Binding-site contacts:
Ligand atom C16 contacts residue SER854 of chain 1.A at 3.8 Å.
Ligand atom C24 contacts residue TYR836 of chain 1.A at 3.6 Å (hydrophobic).
Ligand atom N28 contacts residue LYS802 of chain 1.A at 3.3 Å.
Ligand atom C11 contacts residue ILE800 of chain 1.A at 3.8 Å (hydrophobic).
Ligand atom O15 contacts residue SER854 of chain 1.A at 3.9 Å.
Ligand atom C05 contacts residue MET772 of chain 1.A at 3.9 Å (hydrophobic).
Ligand atom C14 contacts residue VAL851 of chain 1.A at 3.5 Å (hydrophobic).
Ligand atom C13 contacts residue ILE932 of chain 1.A at 3.7 Å (hydrophobic).
Ligand atom C23 contacts residue ILE848 of chain 1.A at 3.8 Å (hydrophobic).
Ligand atom C23 contacts residue ASP933 of chain 1.A at 3.7 Å.
Ligand atom O25 contacts residue TYR836 of chain 1.A at 2.9 Å (h-bond).
Ligand atom C26 contacts residue TYR836 of chain 1.A at 3.4 Å (hydrophobic).
Ligand atom C13 contacts residue ILE848 of chain 1.A at 3.9 Å (hydrophobic).
Ligand atom C14 contacts residue VAL850 of chain 1.A at 3.9 Å (hydrophobic).
Ligand atom C23 contacts residue ASP810 of chain 1.A at 3.4 Å.
Ligand atom C26 contacts residue ILE848 of chain 1.A at 3.7 Å (hydrophobic).
Ligand atom C17 contacts residue ILE800 of chain 1.A at 3.9 Å (hydrophobic).
Ligand atom C20 contacts residue ILE848 of chain 1.A at 3.8 Å (hydrophobic).
Ligand atom C21 contacts residue ILE848 of chain 1.A at 3.9 Å (hydrophobic).
Ligand atom C06 contacts residue MET772 of chain 1.A at 3.9 Å (hydrophobic).
Ligand atom N12 contacts residue ILE800 of chain 1.A at 3.9 Å.
Ligand atom C26 contacts residue ASP933 of chain 1.A at 3.5 Å.
Ligand atom O25 contacts residue ASP933 of chain 1.A at 3.8 Å.
Ligand atom C16 contacts residue VAL851 of chain 1.A at 3.4 Å (hydrophobic).
Ligand atom O15 contacts residue VAL851 of chain 1.A at 3.2 Å (h-bond).
Ligand atom N18 contacts residue ILE932 of chain 1.A at 3.9 Å.
Ligand atom C16 contacts residue VAL850 of chain 1.A at 3.9 Å (hydrophobic).
Ligand atom C24 contacts residue ILE848 of chain 1.A at 3.7 Å (hydrophobic).
Ligand atom C09 contacts residue ILE932 of chain 1.A at 3.5 Å (hydrophobic).
Ligand atom N28 contacts residue ASP933 of chain 1.A at 3.8 Å.
Ligand atom C08 contacts residue ILE932 of chain 1.A at 3.7 Å (hydrophobic).
Ligand atom N10 contacts residue ILE932 of chain 1.A at 3.7 Å.
Ligand atom C23 contacts residue LEU807 of chain 1.A at 3.7 Å (hydrophobic).
Ligand atom C24 contacts residue ASP810 of chain 1.A at 3.3 Å.
Ligand atom C22 contacts residue ASP933 of chain 1.A at 3.9 Å.
Ligand atom C14 contacts residue GLU849 of chain 1.A at 3.1 Å.
Ligand atom O25 contacts residue ASP810 of chain 1.A at 2.5 Å (salt-bridge).
Ligand atom C13 contacts residue GLU849 of chain 1.A at 3.6 Å.
Ligand atom C24 contacts residue ASP933 of chain 1.A at 3.5 Å.
Ligand atom C22 contacts residue ILE848 of chain 1.A at 3.9 Å (hydrophobic).

The small molecule below binds the protein below.
Small molecule (SMILES): Nc1cc(O)cc(-c2nc(N3CCOCC3)c3oc4ncccc4c3n2)c1

Sequence of chain 1.A:
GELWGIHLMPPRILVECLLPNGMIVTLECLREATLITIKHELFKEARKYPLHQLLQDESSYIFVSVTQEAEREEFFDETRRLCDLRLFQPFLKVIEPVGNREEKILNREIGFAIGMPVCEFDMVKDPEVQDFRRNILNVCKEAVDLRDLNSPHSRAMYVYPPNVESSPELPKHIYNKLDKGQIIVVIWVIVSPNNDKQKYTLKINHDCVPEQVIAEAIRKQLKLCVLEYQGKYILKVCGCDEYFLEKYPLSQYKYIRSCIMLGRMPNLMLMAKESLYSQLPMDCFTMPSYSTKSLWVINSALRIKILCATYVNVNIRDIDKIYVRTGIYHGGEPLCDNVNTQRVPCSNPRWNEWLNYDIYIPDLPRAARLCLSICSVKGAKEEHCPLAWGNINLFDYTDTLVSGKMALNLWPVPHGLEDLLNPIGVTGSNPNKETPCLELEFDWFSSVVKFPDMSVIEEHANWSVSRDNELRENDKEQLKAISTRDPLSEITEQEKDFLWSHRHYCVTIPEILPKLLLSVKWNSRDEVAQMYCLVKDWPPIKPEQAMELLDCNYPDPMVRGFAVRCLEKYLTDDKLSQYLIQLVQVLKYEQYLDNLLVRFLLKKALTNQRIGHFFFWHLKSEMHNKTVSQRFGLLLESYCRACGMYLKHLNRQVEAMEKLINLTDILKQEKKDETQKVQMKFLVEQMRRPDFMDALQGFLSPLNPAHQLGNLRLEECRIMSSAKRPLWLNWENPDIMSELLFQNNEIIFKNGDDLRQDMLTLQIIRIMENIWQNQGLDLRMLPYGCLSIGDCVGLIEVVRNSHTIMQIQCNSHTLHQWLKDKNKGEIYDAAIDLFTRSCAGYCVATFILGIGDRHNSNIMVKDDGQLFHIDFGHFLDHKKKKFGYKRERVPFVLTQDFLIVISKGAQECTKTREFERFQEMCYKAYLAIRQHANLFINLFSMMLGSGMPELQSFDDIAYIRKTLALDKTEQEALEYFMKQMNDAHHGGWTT